Binding-site contacts:
Ligand atom C6 contacts residue GLN342 of chain 1.A at 3.9 Å.
Ligand atom C4 contacts residue ASN365 of chain 1.A at 4.2 Å.
Ligand atom C5 contacts residue ASN365 of chain 1.A at 3.7 Å.
Ligand atom O5 contacts residue GLN342 of chain 1.A at 3.1 Å (h-bond).
Ligand atom C5 contacts residue GLN342 of chain 1.A at 4.1 Å.
Ligand atom C1 contacts residue GLN342 of chain 1.A at 3.7 Å.
Ligand atom C1 contacts residue SER368 of chain 1.A at 3.8 Å.
Ligand atom C5 contacts residue SER368 of chain 1.A at 4.2 Å.
Ligand atom O7 contacts residue ASN365 of chain 1.A at 3.5 Å (h-bond).
Ligand atom N2 contacts residue ASN365 of chain 1.A at 2.7 Å (h-bond).
Ligand atom C7 contacts residue ASN365 of chain 1.A at 3.3 Å.
Ligand atom C3 contacts residue ASN365 of chain 1.A at 3.7 Å.
Ligand atom C2 contacts residue GLN342 of chain 1.A at 4.1 Å.
Ligand atom C2 contacts residue ASN365 of chain 1.A at 2.2 Å.
Ligand atom O5 contacts residue SER368 of chain 1.A at 3.4 Å.
Ligand atom C1 contacts residue ASN365 of chain 1.A at 1.5 Å.
Ligand atom O5 contacts residue ASN365 of chain 1.A at 2.4 Å (h-bond).
Ligand atom C6 contacts residue SER368 of chain 1.A at 4.2 Å.
Ligand atom O6 contacts residue GLN342 of chain 1.A at 3.8 Å.

Sequence of chain 1.A:
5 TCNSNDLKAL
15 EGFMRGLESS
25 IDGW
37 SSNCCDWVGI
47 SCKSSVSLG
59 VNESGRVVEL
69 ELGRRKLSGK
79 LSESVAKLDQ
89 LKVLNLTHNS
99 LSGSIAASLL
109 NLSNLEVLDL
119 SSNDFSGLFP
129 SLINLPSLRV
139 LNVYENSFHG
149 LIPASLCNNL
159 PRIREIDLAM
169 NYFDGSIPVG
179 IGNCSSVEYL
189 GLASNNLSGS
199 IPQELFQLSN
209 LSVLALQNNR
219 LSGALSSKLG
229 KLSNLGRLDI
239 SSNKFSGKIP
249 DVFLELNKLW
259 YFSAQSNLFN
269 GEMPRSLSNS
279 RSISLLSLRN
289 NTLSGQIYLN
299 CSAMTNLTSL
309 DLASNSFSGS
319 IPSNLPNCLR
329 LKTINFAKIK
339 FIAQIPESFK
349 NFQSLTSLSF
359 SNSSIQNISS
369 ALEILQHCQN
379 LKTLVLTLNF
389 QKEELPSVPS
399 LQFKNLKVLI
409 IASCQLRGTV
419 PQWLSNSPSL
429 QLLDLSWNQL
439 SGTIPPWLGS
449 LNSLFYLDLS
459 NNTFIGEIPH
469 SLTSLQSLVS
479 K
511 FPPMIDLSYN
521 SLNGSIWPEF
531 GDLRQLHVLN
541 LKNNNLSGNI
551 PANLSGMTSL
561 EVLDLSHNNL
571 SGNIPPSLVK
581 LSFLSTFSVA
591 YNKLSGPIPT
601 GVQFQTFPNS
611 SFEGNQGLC

A protein and the small-molecule ligand that binds it are described below.
Small molecule (SMILES): CC(=O)N[C@@H]1[C@@H](O)[C@H](O)[C@@H](CO)O[C@H]1O